A small-molecule ligand and the protein it binds are described below.
Small molecule (SMILES): O=C1Nc2ccccc2/C1=C\c1cccnc1

Sequence of chain 1.B:
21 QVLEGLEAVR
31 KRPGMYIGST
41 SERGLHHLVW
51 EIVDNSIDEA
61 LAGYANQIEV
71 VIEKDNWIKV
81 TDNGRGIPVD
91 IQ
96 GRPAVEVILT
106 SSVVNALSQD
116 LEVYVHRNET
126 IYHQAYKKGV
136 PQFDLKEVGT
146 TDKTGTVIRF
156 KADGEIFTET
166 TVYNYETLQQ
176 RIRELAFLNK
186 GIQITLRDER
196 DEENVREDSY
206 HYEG

Binding-site contacts:
Ligand atom C3 contacts residue ILE153 of chain 1.B at 4.3 Å (hydrophobic).
Ligand atom C12 contacts residue ILE103 of chain 1.B at 3.7 Å (hydrophobic).
Ligand atom C5 contacts residue ASN55 of chain 1.B at 3.2 Å.
Ligand atom C2 contacts residue ILE87 of chain 1.B at 4.3 Å (hydrophobic).
Ligand atom N1 contacts residue SER56 of chain 1.B at 4.2 Å.
Ligand atom C9 contacts residue ILE87 of chain 1.B at 3.9 Å (hydrophobic).
Ligand atom C13 contacts residue ILE103 of chain 1.B at 3.5 Å (hydrophobic).
Ligand atom C3 contacts residue ILE52 of chain 1.B at 4.4 Å (hydrophobic).
Ligand atom C4 contacts residue ILE153 of chain 1.B at 3.8 Å (hydrophobic).
Ligand atom C2 contacts residue ASP82 of chain 1.B at 3.5 Å.
Ligand atom C14 contacts residue PRO88 of chain 1.B at 4.1 Å (hydrophobic).
Ligand atom C1 contacts residue THR151 of chain 1.B at 4.0 Å.
Ligand atom C6 contacts residue ILE87 of chain 1.B at 3.7 Å (hydrophobic).
Ligand atom C8 contacts residue ILE87 of chain 1.B at 3.7 Å (hydrophobic).
Ligand atom C4 contacts residue ASN55 of chain 1.B at 3.5 Å.
Ligand atom O contacts residue THR151 of chain 1.B at 4.2 Å.
Ligand atom C3 contacts residue ASN55 of chain 1.B at 3.7 Å.
Ligand atom C2 contacts residue THR151 of chain 1.B at 4.0 Å.
Ligand atom C1 contacts residue ASN55 of chain 1.B at 4.4 Å.
Ligand atom N2 contacts residue ILE103 of chain 1.B at 3.4 Å.
Ligand atom O contacts residue GLU59 of chain 1.B at 3.2 Å.
Ligand atom C2 contacts residue SER56 of chain 1.B at 4.3 Å.
Ligand atom C7 contacts residue ASN55 of chain 1.B at 3.7 Å.
Ligand atom C4 contacts residue ILE52 of chain 1.B at 4.2 Å (hydrophobic).
Ligand atom C10 contacts residue ILE87 of chain 1.B at 4.3 Å (hydrophobic).
Ligand atom C14 contacts residue ILE103 of chain 1.B at 4.1 Å (hydrophobic).
Ligand atom C3 contacts residue ASP82 of chain 1.B at 3.9 Å.
Ligand atom C2 contacts residue ASN55 of chain 1.B at 3.9 Å.
Ligand atom C1 contacts residue ASP82 of chain 1.B at 3.8 Å.
Ligand atom C3 contacts residue SER56 of chain 1.B at 3.9 Å.
Ligand atom C6 contacts residue ASN55 of chain 1.B at 3.4 Å.
Ligand atom C1 contacts residue GLU59 of chain 1.B at 4.1 Å.
Ligand atom C3 contacts residue THR151 of chain 1.B at 4.0 Å.
Ligand atom C5 contacts residue ILE87 of chain 1.B at 4.0 Å (hydrophobic).
Ligand atom C7 contacts residue ILE87 of chain 1.B at 3.6 Å (hydrophobic).
Ligand atom C1 contacts residue ILE87 of chain 1.B at 4.3 Å (hydrophobic).
Ligand atom O contacts residue ASP82 of chain 1.B at 4.3 Å.
Ligand atom N1 contacts residue THR151 of chain 1.B at 3.8 Å.
Ligand atom N1 contacts residue ASN55 of chain 1.B at 4.3 Å.
Ligand atom N1 contacts residue ASP82 of chain 1.B at 2.7 Å (salt-bridge).